Sequence of chain 1.A:
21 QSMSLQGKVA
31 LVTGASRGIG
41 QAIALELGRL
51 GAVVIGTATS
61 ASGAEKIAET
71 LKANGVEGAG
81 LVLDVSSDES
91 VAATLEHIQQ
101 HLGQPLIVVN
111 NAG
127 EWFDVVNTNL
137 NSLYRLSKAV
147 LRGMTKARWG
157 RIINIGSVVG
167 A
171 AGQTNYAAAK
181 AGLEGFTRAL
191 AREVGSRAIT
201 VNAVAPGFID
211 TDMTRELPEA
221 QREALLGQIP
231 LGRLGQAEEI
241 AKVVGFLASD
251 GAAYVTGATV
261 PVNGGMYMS

Binding-site contacts:
Ligand atom CAI contacts residue VAL132 of chain 1.B at 4.0 Å (hydrophobic).
Ligand atom CAD contacts residue VAL132 of chain 1.A at 3.7 Å (hydrophobic).
Ligand atom SAQ contacts residue ASN133 of chain 1.B at 4.0 Å.
Ligand atom CAR contacts residue GLY185 of chain 1.A at 3.6 Å.
Ligand atom NAE contacts residue LEU136 of chain 1.B at 3.9 Å.
Ligand atom CAN contacts residue VAL132 of chain 1.A at 4.0 Å (hydrophobic).
Ligand atom CAI contacts residue LEU136 of chain 1.A at 4.0 Å (hydrophobic).
Ligand atom CAB contacts residue TRP128 of chain 1.A at 4.0 Å (hydrophobic).
Ligand atom NAH contacts residue LEU136 of chain 1.B at 3.7 Å.
Ligand atom CAO contacts residue GLY182 of chain 1.A at 4.0 Å.
Ligand atom CAJ contacts residue VAL132 of chain 1.B at 3.8 Å (hydrophobic).
Ligand atom CAR contacts residue ALA178 of chain 1.B at 3.9 Å (hydrophobic).
Ligand atom SAQ contacts residue PHE129 of chain 1.B at 3.9 Å.
Ligand atom CAM contacts residue PHE186 of chain 1.B at 3.6 Å (hydrophobic).
Ligand atom SAU contacts residue ALA178 of chain 1.B at 4.0 Å.
Ligand atom CAS contacts residue GLY182 of chain 1.A at 4.0 Å.
Ligand atom SAU contacts residue GLY185 of chain 1.A at 3.9 Å.
Ligand atom NAH contacts residue LEU136 of chain 1.A at 3.5 Å.
Ligand atom CAG contacts residue LEU136 of chain 1.B at 3.6 Å (hydrophobic).
Ligand atom CAC contacts residue PHE129 of chain 1.A at 3.8 Å (hydrophobic).
Ligand atom OAA contacts residue ASN133 of chain 1.A at 3.1 Å (h-bond).
Ligand atom NAE contacts residue VAL132 of chain 1.A at 4.0 Å.
Ligand atom CAS contacts residue PHE186 of chain 1.B at 3.9 Å (hydrophobic).
Ligand atom CAR contacts residue PHE186 of chain 1.A at 3.5 Å (hydrophobic).
Ligand atom CAB contacts residue VAL132 of chain 1.A at 3.9 Å (hydrophobic).
Ligand atom CAO contacts residue LEU136 of chain 1.B at 4.0 Å (hydrophobic).
Ligand atom CAS contacts residue GLY182 of chain 1.B at 3.8 Å.
Ligand atom CAP contacts residue ASN133 of chain 1.A at 3.6 Å.
Ligand atom CAB contacts residue PHE129 of chain 1.A at 3.7 Å (hydrophobic).
Ligand atom CAT contacts residue VAL132 of chain 1.B at 3.8 Å (hydrophobic).
Ligand atom SAU contacts residue PHE186 of chain 1.A at 3.8 Å.
Ligand atom CAG contacts residue LEU136 of chain 1.A at 3.6 Å (hydrophobic).
Ligand atom CAK contacts residue GLY182 of chain 1.B at 4.0 Å.
Ligand atom CAL contacts residue TRP128 of chain 1.A at 3.8 Å (hydrophobic).
Ligand atom CAF contacts residue LEU136 of chain 1.A at 3.9 Å (hydrophobic).
Ligand atom CAN contacts residue PHE186 of chain 1.B at 4.0 Å (hydrophobic).
Ligand atom CAP contacts residue ASN133 of chain 1.B at 3.5 Å.
Ligand atom CAC contacts residue VAL132 of chain 1.A at 3.8 Å (hydrophobic).
Ligand atom CAF contacts residue LEU136 of chain 1.B at 3.8 Å (hydrophobic).
Ligand atom CAM contacts residue GLY185 of chain 1.B at 3.8 Å.

The protein below binds the small molecule below.
Small molecule (SMILES): O=C(c1csc(-c2ccsc2)n1)N1CCc2ccccc21

Sequence of chain 1.B:
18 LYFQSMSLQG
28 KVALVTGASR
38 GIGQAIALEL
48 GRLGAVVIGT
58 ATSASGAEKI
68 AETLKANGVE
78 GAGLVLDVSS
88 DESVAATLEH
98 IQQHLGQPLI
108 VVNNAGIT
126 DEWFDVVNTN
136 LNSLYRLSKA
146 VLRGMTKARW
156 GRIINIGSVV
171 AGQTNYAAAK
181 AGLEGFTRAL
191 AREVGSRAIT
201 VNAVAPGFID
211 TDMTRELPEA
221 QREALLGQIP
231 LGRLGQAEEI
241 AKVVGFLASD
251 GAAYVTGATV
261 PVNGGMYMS